The small molecule below binds the protein below.
Small molecule (SMILES): C/C(=N\O)c1cccc(C(C)(C)NC(=O)Nc2ccc(Cl)c(C(N)=O)c2)c1

Binding-site contacts:
Ligand atom C8 contacts residue HIS151 of chain 1.A at 4.0 Å.
Ligand atom N2 contacts residue ALA150 of chain 1.A at 3.8 Å.
Ligand atom C2 contacts residue GLU313 of chain 1.A at 3.9 Å.
Ligand atom C18 contacts residue IMP1 of chain 1.I at 3.8 Å.
Ligand atom N2 contacts residue TYR342 of chain 1.C at 3.9 Å.
Ligand atom C10 contacts residue GLU313 of chain 1.A at 3.5 Å.
Ligand atom C9 contacts residue TYR342 of chain 1.C at 3.9 Å (hydrophobic).
Ligand atom C5 contacts residue TYR342 of chain 1.C at 3.9 Å (hydrophobic).
Ligand atom C2 contacts residue VAL311 of chain 1.A at 3.7 Å (hydrophobic).
Ligand atom C12 contacts residue GLY289 of chain 1.A at 3.9 Å.
Ligand atom C13 contacts residue MET294 of chain 1.A at 3.8 Å (hydrophobic).
Ligand atom N4 contacts residue GLU313 of chain 1.A at 3.6 Å.
Ligand atom C5 contacts residue GLU313 of chain 1.A at 3.7 Å.
Ligand atom CL1 contacts residue GLY341 of chain 1.C at 3.6 Å.
Ligand atom O2 contacts residue THR207 of chain 1.A at 3.5 Å (h-bond).
Ligand atom N4 contacts residue IMP1 of chain 1.I at 3.5 Å.
Ligand atom O2 contacts residue IMP1 of chain 1.I at 3.1 Å.
Ligand atom C14 contacts residue GLY289 of chain 1.A at 3.4 Å.
Ligand atom C4 contacts residue GLU313 of chain 1.A at 3.8 Å.
Ligand atom C15 contacts residue GLY289 of chain 1.A at 3.6 Å.
Ligand atom C13 contacts residue MET288 of chain 1.A at 3.9 Å (hydrophobic).
Ligand atom C6 contacts residue ALA150 of chain 1.A at 3.7 Å (hydrophobic).
Ligand atom C13 contacts residue GLY289 of chain 1.A at 3.5 Å.
Ligand atom N4 contacts residue ALA150 of chain 1.A at 3.8 Å.
Ligand atom O2 contacts residue GLU313 of chain 1.A at 4.0 Å.
Ligand atom N2 contacts residue GLU313 of chain 1.A at 3.0 Å (salt-bridge).
Ligand atom C10 contacts residue ALA338 of chain 1.C at 4.0 Å (hydrophobic).
Ligand atom C15 contacts residue MET288 of chain 1.A at 3.8 Å (hydrophobic).
Ligand atom C5 contacts residue ALA150 of chain 1.A at 3.7 Å (hydrophobic).
Ligand atom C19 contacts residue IMP1 of chain 1.I at 3.8 Å.
Ligand atom O1 contacts residue HIS151 of chain 1.A at 3.9 Å.
Ligand atom C16 contacts residue GLY289 of chain 1.A at 4.0 Å.
Ligand atom C10 contacts residue TYR342 of chain 1.C at 3.5 Å (hydrophobic).
Ligand atom N4 contacts residue THR207 of chain 1.A at 4.0 Å.
Ligand atom N1 contacts residue GLU313 of chain 1.A at 3.6 Å.
Ligand atom O contacts residue ALA150 of chain 1.A at 4.0 Å.
Ligand atom C9 contacts residue ALA338 of chain 1.C at 3.6 Å (hydrophobic).
Ligand atom C4 contacts residue ALA150 of chain 1.A at 4.0 Å (hydrophobic).
Ligand atom CL1 contacts residue HIS151 of chain 1.A at 3.8 Å.
Ligand atom C14 contacts residue MET288 of chain 1.A at 3.2 Å (hydrophobic).

Sequence of chain 1.A:
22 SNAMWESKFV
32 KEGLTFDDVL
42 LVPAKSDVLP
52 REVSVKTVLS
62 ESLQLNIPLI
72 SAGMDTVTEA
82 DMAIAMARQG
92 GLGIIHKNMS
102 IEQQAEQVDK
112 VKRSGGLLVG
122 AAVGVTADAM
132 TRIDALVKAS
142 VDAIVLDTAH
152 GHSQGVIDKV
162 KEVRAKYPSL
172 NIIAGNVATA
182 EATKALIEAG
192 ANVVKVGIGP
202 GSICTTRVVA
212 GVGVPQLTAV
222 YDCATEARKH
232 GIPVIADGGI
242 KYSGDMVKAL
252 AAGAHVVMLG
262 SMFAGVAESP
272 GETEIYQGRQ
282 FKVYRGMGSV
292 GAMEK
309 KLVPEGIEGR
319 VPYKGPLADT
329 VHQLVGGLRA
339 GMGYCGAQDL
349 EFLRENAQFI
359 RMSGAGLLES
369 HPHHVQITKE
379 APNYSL

Sequence of chain 1.C:
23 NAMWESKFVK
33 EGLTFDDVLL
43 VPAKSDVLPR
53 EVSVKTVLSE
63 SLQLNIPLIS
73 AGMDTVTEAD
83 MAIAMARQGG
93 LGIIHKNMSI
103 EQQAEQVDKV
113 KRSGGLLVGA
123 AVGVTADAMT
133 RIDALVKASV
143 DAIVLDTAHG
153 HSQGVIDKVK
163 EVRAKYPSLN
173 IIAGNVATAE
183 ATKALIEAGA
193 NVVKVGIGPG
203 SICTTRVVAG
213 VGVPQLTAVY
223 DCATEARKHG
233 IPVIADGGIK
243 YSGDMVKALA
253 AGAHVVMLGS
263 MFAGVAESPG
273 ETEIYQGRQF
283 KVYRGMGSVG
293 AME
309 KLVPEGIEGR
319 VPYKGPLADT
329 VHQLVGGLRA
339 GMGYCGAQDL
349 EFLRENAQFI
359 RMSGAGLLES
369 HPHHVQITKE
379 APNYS